Binding-site contacts:
Ligand atom C6 contacts residue TYR31 of chain 1.A at 3.5 Å (hydrophobic).
Ligand atom O4 contacts residue ARG88 of chain 1.A at 3.0 Å (salt-bridge).
Ligand atom C1 contacts residue GLU85 of chain 1.A at 4.3 Å.
Ligand atom C4 contacts residue ASN48 of chain 1.A at 3.7 Å.
Ligand atom C2 contacts residue ASN48 of chain 1.A at 3.6 Å.
Ligand atom C6 contacts residue ARG81 of chain 1.A at 3.4 Å.
Ligand atom O5 contacts residue ARG81 of chain 1.A at 3.0 Å (salt-bridge).
Ligand atom C6 contacts residue HIS54 of chain 1.A at 4.2 Å.
Ligand atom O1 contacts residue TYR31 of chain 1.A at 4.2 Å.
Ligand atom O2 contacts residue ARG88 of chain 1.A at 3.7 Å.
Ligand atom C3 contacts residue TYR31 of chain 1.A at 4.4 Å (hydrophobic).
Ligand atom C5 contacts residue ARG81 of chain 1.A at 3.9 Å.
Ligand atom O4 contacts residue HIS54 of chain 1.A at 2.7 Å (h-bond).
Ligand atom C6 contacts residue PHE47 of chain 1.A at 3.8 Å (hydrophobic).
Ligand atom C3 contacts residue ASN48 of chain 1.A at 4.2 Å.
Ligand atom C1 contacts residue ARG81 of chain 1.A at 3.9 Å.
Ligand atom C6 contacts residue ASN48 of chain 1.A at 3.9 Å.
Ligand atom C1 contacts residue ASN48 of chain 1.A at 3.7 Å.
Ligand atom C6 contacts residue ASP83 of chain 1.A at 3.6 Å.
Ligand atom C4 contacts residue TYR31 of chain 1.A at 3.8 Å (hydrophobic).
Ligand atom C4 contacts residue ARG81 of chain 1.A at 4.0 Å.
Ligand atom O2 contacts residue GLU85 of chain 1.A at 2.7 Å (salt-bridge).
Ligand atom C3 contacts residue ARG88 of chain 1.A at 3.9 Å.
Ligand atom C5 contacts residue ASN48 of chain 1.A at 3.8 Å.
Ligand atom O3 contacts residue HIS54 of chain 1.A at 4.5 Å.
Ligand atom O4 contacts residue ASN48 of chain 1.A at 2.7 Å (h-bond).
Ligand atom O4 contacts residue ARG81 of chain 1.A at 2.9 Å (salt-bridge).
Ligand atom C1 contacts residue TYR31 of chain 1.A at 3.8 Å (hydrophobic).
Ligand atom C2 contacts residue ARG88 of chain 1.A at 3.9 Å.
Ligand atom O5 contacts residue TYR31 of chain 1.A at 3.6 Å.
Ligand atom C6 contacts residue TYR31 of chain 1.A at 4.3 Å (hydrophobic).
Ligand atom C4 contacts residue ARG88 of chain 1.A at 4.0 Å.
Ligand atom C2 contacts residue ARG81 of chain 1.A at 4.3 Å.
Ligand atom C2 contacts residue GLU85 of chain 1.A at 3.5 Å.
Ligand atom C5 contacts residue TYR31 of chain 1.A at 3.6 Å (hydrophobic).
Ligand atom O5 contacts residue ASN48 of chain 1.A at 3.2 Å (h-bond).
Ligand atom C5 contacts residue HIS54 of chain 1.A at 4.4 Å.
Ligand atom C4 contacts residue HIS54 of chain 1.A at 3.5 Å.
Ligand atom O3 contacts residue ARG88 of chain 1.A at 2.9 Å (salt-bridge).

This protein binds this small molecule.
Small molecule (SMILES): CC(=O)N[C@@H]1[C@@H](O[C@@H]2O[C@@H](C)[C@@H](O)[C@@H](O)[C@@H]2O)[C@H](O[C@@H]2O[C@H](CO)[C@H](O)[C@H](O)[C@H]2O[C@@H]2O[C@@H](C)[C@@H](O)[C@@H](O)[C@@H]2O)[C@@H](CO)O[C@H]1O

Sequence of chain 1.A:
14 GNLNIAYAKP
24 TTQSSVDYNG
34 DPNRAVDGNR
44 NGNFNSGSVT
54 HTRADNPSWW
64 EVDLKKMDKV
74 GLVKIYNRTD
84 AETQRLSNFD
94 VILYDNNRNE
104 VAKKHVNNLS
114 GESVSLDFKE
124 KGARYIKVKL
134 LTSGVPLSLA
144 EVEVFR